Binding-site contacts:
Ligand atom C8 contacts residue GLU305 of chain 21.A at 4.5 Å.
Ligand atom C6 contacts residue ASN318 of chain 43.B at 3.2 Å.
Ligand atom O6 contacts residue SER284 of chain 43.B at 2.4 Å (h-bond).
Ligand atom C5 contacts residue SER284 of chain 43.B at 4.5 Å.
Ligand atom C6 contacts residue SER284 of chain 43.B at 3.4 Å.
Ligand atom C7 contacts residue GLU305 of chain 21.A at 3.6 Å.
Ligand atom O7 contacts residue GLU305 of chain 21.A at 2.4 Å (salt-bridge).
Ligand atom O6 contacts residue ASN318 of chain 43.B at 2.9 Å (h-bond).
Ligand atom O5 contacts residue SER284 of chain 43.B at 4.2 Å.
Ligand atom N2 contacts residue GLU305 of chain 21.A at 4.4 Å.

This protein binds this small molecule.
Small molecule (SMILES): CC(=O)N[C@@H]1[C@@H](O)[C@H](O)[C@@H](CO)O[C@H]1O

Sequence of chain 21.A:
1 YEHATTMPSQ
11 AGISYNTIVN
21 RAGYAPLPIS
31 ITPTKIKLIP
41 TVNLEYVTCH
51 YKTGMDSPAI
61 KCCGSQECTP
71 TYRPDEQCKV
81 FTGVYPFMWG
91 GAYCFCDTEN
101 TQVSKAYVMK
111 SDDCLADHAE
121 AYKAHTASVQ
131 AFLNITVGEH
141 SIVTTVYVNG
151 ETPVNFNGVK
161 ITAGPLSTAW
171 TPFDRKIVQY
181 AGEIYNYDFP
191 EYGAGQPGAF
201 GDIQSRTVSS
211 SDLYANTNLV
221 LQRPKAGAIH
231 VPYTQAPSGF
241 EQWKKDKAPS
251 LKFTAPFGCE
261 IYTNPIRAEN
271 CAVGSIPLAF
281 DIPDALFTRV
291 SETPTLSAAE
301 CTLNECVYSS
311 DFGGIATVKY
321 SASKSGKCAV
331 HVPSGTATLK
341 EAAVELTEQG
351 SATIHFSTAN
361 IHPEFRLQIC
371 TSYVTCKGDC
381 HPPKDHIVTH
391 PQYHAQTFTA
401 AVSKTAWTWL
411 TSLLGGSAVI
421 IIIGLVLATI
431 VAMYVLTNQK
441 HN

Sequence of chain 43.B:
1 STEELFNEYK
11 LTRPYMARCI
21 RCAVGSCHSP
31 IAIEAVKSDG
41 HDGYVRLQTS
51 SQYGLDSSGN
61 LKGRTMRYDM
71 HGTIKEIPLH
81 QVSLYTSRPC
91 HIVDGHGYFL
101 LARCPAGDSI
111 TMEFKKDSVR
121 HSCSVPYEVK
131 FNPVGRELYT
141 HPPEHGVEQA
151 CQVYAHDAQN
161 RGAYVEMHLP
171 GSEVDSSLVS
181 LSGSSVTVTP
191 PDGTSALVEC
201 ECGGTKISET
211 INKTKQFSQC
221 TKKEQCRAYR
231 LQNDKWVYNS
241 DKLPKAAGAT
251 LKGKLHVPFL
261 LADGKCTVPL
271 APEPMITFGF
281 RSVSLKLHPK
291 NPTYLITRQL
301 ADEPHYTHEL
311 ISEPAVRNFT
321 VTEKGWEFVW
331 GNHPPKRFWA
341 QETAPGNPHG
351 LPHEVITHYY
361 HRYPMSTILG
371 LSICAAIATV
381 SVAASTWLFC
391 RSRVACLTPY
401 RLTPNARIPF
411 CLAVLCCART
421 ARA